Sequence of chain 1.A:
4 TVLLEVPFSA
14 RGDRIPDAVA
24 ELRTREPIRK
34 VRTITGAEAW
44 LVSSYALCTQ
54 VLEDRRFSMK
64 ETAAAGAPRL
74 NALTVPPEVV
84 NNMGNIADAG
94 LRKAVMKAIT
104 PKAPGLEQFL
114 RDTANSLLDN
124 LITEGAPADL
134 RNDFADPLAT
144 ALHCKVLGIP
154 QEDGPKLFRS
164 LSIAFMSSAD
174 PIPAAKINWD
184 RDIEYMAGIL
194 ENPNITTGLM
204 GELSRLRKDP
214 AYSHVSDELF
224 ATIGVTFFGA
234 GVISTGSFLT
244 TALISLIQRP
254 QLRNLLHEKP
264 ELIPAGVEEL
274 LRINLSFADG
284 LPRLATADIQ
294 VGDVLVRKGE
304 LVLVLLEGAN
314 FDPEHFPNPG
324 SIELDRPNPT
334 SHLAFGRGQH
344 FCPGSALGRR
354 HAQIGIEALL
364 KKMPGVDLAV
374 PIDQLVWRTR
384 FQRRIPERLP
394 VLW

A protein and the small-molecule ligand that binds it are described below.
Small molecule (SMILES): O=C1N[C@@H](Cc2ccc(O)c(Cl)c2)C(=O)N[C@H]1Cc1ccc(O)cc1

Binding-site contacts:
Ligand atom O01 contacts residue ARG386 of chain 1.A at 3.4 Å (salt-bridge).
Ligand atom C08 contacts residue VAL83 of chain 1.A at 3.9 Å (hydrophobic).
Ligand atom CL1 contacts residue ARG386 of chain 1.A at 3.5 Å.
Ligand atom C15 contacts residue PHE168 of chain 1.A at 3.6 Å (hydrophobic).
Ligand atom O16 contacts residue PHE168 of chain 1.A at 4.0 Å.
Ligand atom C08 contacts residue VAL82 of chain 1.A at 3.7 Å (hydrophobic).
Ligand atom O01 contacts residue PHE168 of chain 1.A at 3.5 Å.
Ligand atom C23 contacts residue HEM1 of chain 1.F at 3.8 Å.
Ligand atom N20 contacts residue ASN85 of chain 1.A at 4.1 Å.
Ligand atom O16 contacts residue VAL78 of chain 1.A at 3.8 Å.
Ligand atom C12 contacts residue PHE168 of chain 1.A at 3.9 Å (hydrophobic).
Ligand atom C10 contacts residue THR229 of chain 1.A at 3.4 Å.
Ligand atom O21 contacts residue THR229 of chain 1.A at 3.0 Å (h-bond).
Ligand atom C17 contacts residue THR229 of chain 1.A at 4.0 Å.
Ligand atom C03 contacts residue GLN385 of chain 1.A at 3.8 Å.
Ligand atom C15 contacts residue VAL78 of chain 1.A at 3.7 Å (hydrophobic).
Ligand atom C18 contacts residue THR229 of chain 1.A at 3.2 Å.
Ligand atom C11 contacts residue THR229 of chain 1.A at 3.4 Å.
Ligand atom C14 contacts residue PHE168 of chain 1.A at 3.7 Å (hydrophobic).
Ligand atom C17 contacts residue PHE168 of chain 1.A at 3.6 Å (hydrophobic).
Ligand atom C18 contacts residue PHE168 of chain 1.A at 3.8 Å (hydrophobic).
Ligand atom C06 contacts residue MET62 of chain 1.A at 3.5 Å (hydrophobic).
Ligand atom C07 contacts residue VAL83 of chain 1.A at 3.7 Å (hydrophobic).
Ligand atom C06 contacts residue HEM1 of chain 1.F at 3.8 Å.
Ligand atom C13 contacts residue PHE168 of chain 1.A at 3.8 Å (hydrophobic).
Ligand atom O01 contacts residue GLN385 of chain 1.A at 3.7 Å.
Ligand atom O22 contacts residue VAL83 of chain 1.A at 3.4 Å.
Ligand atom C19 contacts residue THR229 of chain 1.A at 3.6 Å.
Ligand atom O21 contacts residue ASN85 of chain 1.A at 3.3 Å (h-bond).
Ligand atom N20 contacts residue HEM1 of chain 1.F at 3.3 Å (h-bond).
Ligand atom O22 contacts residue VAL82 of chain 1.A at 4.0 Å.
Ligand atom C14 contacts residue VAL78 of chain 1.A at 3.5 Å (hydrophobic).
Ligand atom CL1 contacts residue HEM1 of chain 1.F at 3.9 Å.
Ligand atom N09 contacts residue VAL82 of chain 1.A at 3.9 Å.
Ligand atom O21 contacts residue HEM1 of chain 1.F at 3.6 Å.
Ligand atom C12 contacts residue THR229 of chain 1.A at 3.7 Å.
Ligand atom C19 contacts residue ASN85 of chain 1.A at 3.9 Å.
Ligand atom C07 contacts residue HEM1 of chain 1.F at 3.9 Å.
Ligand atom C07 contacts residue MET62 of chain 1.A at 4.0 Å (hydrophobic).
Ligand atom O16 contacts residue ALA167 of chain 1.A at 3.6 Å.